The protein below binds the small molecule below.
Small molecule (SMILES): CC(=O)N[C@@H]1[C@@H](O)[C@H](O)[C@@H](CO)O[C@H]1O

Sequence of chain 51.E:
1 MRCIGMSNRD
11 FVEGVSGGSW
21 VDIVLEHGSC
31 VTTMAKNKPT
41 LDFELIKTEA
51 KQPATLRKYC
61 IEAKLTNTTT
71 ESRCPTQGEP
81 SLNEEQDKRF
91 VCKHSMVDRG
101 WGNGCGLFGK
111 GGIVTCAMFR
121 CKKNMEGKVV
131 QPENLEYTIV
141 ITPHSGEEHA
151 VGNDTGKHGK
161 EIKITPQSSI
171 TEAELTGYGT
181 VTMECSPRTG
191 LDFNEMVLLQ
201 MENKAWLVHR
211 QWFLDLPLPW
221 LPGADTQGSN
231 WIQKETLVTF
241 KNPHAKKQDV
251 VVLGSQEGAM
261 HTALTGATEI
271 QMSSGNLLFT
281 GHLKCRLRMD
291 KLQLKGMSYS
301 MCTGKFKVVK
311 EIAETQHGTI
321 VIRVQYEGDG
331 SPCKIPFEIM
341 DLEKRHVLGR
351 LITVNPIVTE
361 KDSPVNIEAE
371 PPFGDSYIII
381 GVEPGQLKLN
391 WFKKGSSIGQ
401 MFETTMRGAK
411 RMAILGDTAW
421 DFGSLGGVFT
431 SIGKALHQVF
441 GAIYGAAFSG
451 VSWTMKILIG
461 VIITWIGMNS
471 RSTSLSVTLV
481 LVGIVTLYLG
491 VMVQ

Binding-site contacts:
Ligand atom N2 contacts residue ASN67 of chain 51.E at 2.9 Å (h-bond).
Ligand atom C5 contacts residue ASN67 of chain 51.E at 3.7 Å.
Ligand atom O7 contacts residue ASN67 of chain 51.E at 4.5 Å.
Ligand atom C7 contacts residue PHE90 of chain 51.E at 4.1 Å (hydrophobic).
Ligand atom C7 contacts residue ASN67 of chain 51.E at 3.6 Å.
Ligand atom C3 contacts residue ASN67 of chain 51.E at 3.8 Å.
Ligand atom N2 contacts residue MET118 of chain 51.E at 3.9 Å.
Ligand atom O7 contacts residue ARG89 of chain 51.E at 3.8 Å.
Ligand atom C4 contacts residue ASN67 of chain 51.E at 4.2 Å.
Ligand atom O7 contacts residue MET118 of chain 51.E at 3.4 Å.
Ligand atom O7 contacts residue PHE90 of chain 51.E at 3.4 Å.
Ligand atom C7 contacts residue MET118 of chain 51.E at 4.1 Å (hydrophobic).
Ligand atom C1 contacts residue ASN67 of chain 51.E at 1.4 Å.
Ligand atom C2 contacts residue ASN67 of chain 51.E at 2.5 Å.
Ligand atom O5 contacts residue ASN67 of chain 51.E at 2.4 Å (h-bond).
Ligand atom C8 contacts residue ASN67 of chain 51.E at 3.9 Å.